Binding-site contacts:
Ligand atom C20 contacts residue VAL260 of chain 2.A at 3.5 Å (hydrophobic).
Ligand atom C16 contacts residue PRO257 of chain 2.A at 3.7 Å (hydrophobic).
Ligand atom C19 contacts residue VAL260 of chain 2.A at 3.8 Å (hydrophobic).
Ligand atom C29 contacts residue TYR227 of chain 2.A at 3.9 Å (hydrophobic).
Ligand atom C15 contacts residue LEU132 of chain 2.A at 3.8 Å (hydrophobic).
Ligand atom C14 contacts residue ALA129 of chain 2.A at 3.9 Å (hydrophobic).
Ligand atom C11 contacts residue VAL260 of chain 2.A at 4.0 Å (hydrophobic).
Ligand atom C26 contacts residue GLY255 of chain 2.A at 3.7 Å.
Ligand atom C9 contacts residue LEU133 of chain 2.A at 3.8 Å (hydrophobic).
Ligand atom N13 contacts residue LEU133 of chain 2.A at 3.9 Å.
Ligand atom C5 contacts residue LEU133 of chain 2.A at 3.8 Å (hydrophobic).
Ligand atom C17 contacts residue PRO257 of chain 2.A at 3.8 Å (hydrophobic).
Ligand atom C15 contacts residue ALA129 of chain 2.A at 3.9 Å (hydrophobic).
Ligand atom C17 contacts residue ALA225 of chain 2.A at 3.7 Å (hydrophobic).
Ligand atom C25 contacts residue GLY255 of chain 2.A at 3.6 Å.
Ligand atom N8 contacts residue ALA129 of chain 2.A at 3.4 Å (h-bond).
Ligand atom C22 contacts residue GLY255 of chain 2.A at 3.6 Å.
Ligand atom C7 contacts residue LEU133 of chain 2.A at 3.7 Å (hydrophobic).
Ligand atom O29 contacts residue ALA129 of chain 2.A at 3.3 Å.
Ligand atom C16 contacts residue LEU132 of chain 2.A at 3.7 Å (hydrophobic).
Ligand atom C2 contacts residue VAL130 of chain 2.A at 4.1 Å (hydrophobic).
Ligand atom N10 contacts residue VAL260 of chain 2.A at 3.5 Å.
Ligand atom C6 contacts residue VAL130 of chain 2.A at 3.7 Å (hydrophobic).
Ligand atom C9 contacts residue ALA129 of chain 2.A at 3.7 Å (hydrophobic).
Ligand atom C4 contacts residue MET288 of chain 2.A at 3.8 Å (hydrophobic).
Ligand atom C12 contacts residue LEU133 of chain 2.A at 3.9 Å (hydrophobic).
Ligand atom C1 contacts residue VAL130 of chain 2.A at 3.5 Å (hydrophobic).
Ligand atom C18 contacts residue VAL260 of chain 2.A at 3.9 Å (hydrophobic).
Ligand atom C28 contacts residue GLU254 of chain 2.A at 3.6 Å.
Ligand atom N21 contacts residue LEU132 of chain 2.A at 3.9 Å.
Ligand atom N13 contacts residue ALA129 of chain 2.A at 3.0 Å (h-bond).
Ligand atom C27 contacts residue GLU254 of chain 2.A at 3.9 Å.
Ligand atom C23 contacts residue GLY255 of chain 2.A at 3.6 Å.
Ligand atom N21 contacts residue GLY255 of chain 2.A at 3.6 Å (h-bond).
Ligand atom C4 contacts residue LEU133 of chain 2.A at 3.7 Å (hydrophobic).
Ligand atom C18 contacts residue ALA225 of chain 2.A at 4.0 Å (hydrophobic).
Ligand atom N8 contacts residue LEU133 of chain 2.A at 3.6 Å.
Ligand atom C29 contacts residue GLU254 of chain 2.A at 3.8 Å.
Ligand atom N10 contacts residue PRO257 of chain 2.A at 3.8 Å.
Ligand atom C15 contacts residue PRO257 of chain 2.A at 3.9 Å (hydrophobic).

Sequence of chain 2.A:
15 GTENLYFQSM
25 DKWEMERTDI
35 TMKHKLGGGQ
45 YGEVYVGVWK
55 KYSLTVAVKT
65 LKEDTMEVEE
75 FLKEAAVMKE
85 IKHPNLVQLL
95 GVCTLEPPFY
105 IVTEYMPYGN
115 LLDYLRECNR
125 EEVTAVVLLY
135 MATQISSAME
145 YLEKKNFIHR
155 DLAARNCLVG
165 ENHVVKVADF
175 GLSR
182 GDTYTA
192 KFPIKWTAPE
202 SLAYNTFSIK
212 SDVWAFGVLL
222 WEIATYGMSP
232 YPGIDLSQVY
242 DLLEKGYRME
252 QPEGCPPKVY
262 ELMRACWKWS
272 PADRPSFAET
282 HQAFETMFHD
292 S

A small-molecule ligand and the protein it binds are described below.
Small molecule (SMILES): Cc1ccc(NC(=O)c2ccc(CN3CCN(C)CC3)cc2)cc1Nc1nccc(-c2cccnc2)n1